Sequence of chain 1.A:
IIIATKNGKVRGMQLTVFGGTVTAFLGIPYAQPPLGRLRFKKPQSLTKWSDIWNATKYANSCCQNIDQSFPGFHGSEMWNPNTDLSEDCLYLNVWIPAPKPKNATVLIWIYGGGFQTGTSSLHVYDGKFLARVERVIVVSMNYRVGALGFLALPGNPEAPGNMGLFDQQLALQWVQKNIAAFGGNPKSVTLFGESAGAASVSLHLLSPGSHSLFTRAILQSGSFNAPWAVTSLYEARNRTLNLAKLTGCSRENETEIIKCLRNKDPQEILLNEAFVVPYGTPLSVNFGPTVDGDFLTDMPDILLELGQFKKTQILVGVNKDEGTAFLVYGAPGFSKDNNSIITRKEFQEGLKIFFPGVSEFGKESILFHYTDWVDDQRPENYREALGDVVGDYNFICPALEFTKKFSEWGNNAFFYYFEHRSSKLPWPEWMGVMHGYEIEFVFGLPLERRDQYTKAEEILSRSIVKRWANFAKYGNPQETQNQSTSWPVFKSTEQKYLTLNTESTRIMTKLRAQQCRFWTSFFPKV

Binding-site contacts:
Ligand atom C10 contacts residue ASN63 of chain 1.A at 3.8 Å.
Ligand atom O10 contacts residue ASP87 of chain 1.A at 3.7 Å.
Ligand atom C11 contacts residue ASN63 of chain 1.A at 4.2 Å.
Ligand atom O10 contacts residue ASN63 of chain 1.A at 3.0 Å (h-bond).
Ligand atom C1 contacts residue LYS60 of chain 1.A at 4.4 Å.
Ligand atom O1B contacts residue LYS60 of chain 1.A at 3.2 Å (salt-bridge).

The protein below binds the small molecule below.
Small molecule (SMILES): CC(=O)N[C@H]1[C@H]([C@H](O)[C@H](O)CO)O[C@@](O)(C(=O)O)C[C@@H]1O